Binding-site contacts:
Ligand atom C2 contacts residue ASN654 of chain 1.E at 2.4 Å.
Ligand atom C1 contacts residue ASN654 of chain 1.E at 1.4 Å.
Ligand atom N2 contacts residue ASN654 of chain 1.E at 2.8 Å (h-bond).
Ligand atom C4 contacts residue ASN654 of chain 1.E at 4.2 Å.
Ligand atom O5 contacts residue ASN654 of chain 1.E at 2.4 Å (h-bond).
Ligand atom O7 contacts residue ASN654 of chain 1.E at 3.0 Å (h-bond).
Ligand atom C5 contacts residue ASN654 of chain 1.E at 3.6 Å.
Ligand atom C8 contacts residue ASN654 of chain 1.E at 4.2 Å.
Ligand atom C3 contacts residue ASN654 of chain 1.E at 3.7 Å.
Ligand atom C7 contacts residue ASN654 of chain 1.E at 3.1 Å.

Sequence of chain 1.E:
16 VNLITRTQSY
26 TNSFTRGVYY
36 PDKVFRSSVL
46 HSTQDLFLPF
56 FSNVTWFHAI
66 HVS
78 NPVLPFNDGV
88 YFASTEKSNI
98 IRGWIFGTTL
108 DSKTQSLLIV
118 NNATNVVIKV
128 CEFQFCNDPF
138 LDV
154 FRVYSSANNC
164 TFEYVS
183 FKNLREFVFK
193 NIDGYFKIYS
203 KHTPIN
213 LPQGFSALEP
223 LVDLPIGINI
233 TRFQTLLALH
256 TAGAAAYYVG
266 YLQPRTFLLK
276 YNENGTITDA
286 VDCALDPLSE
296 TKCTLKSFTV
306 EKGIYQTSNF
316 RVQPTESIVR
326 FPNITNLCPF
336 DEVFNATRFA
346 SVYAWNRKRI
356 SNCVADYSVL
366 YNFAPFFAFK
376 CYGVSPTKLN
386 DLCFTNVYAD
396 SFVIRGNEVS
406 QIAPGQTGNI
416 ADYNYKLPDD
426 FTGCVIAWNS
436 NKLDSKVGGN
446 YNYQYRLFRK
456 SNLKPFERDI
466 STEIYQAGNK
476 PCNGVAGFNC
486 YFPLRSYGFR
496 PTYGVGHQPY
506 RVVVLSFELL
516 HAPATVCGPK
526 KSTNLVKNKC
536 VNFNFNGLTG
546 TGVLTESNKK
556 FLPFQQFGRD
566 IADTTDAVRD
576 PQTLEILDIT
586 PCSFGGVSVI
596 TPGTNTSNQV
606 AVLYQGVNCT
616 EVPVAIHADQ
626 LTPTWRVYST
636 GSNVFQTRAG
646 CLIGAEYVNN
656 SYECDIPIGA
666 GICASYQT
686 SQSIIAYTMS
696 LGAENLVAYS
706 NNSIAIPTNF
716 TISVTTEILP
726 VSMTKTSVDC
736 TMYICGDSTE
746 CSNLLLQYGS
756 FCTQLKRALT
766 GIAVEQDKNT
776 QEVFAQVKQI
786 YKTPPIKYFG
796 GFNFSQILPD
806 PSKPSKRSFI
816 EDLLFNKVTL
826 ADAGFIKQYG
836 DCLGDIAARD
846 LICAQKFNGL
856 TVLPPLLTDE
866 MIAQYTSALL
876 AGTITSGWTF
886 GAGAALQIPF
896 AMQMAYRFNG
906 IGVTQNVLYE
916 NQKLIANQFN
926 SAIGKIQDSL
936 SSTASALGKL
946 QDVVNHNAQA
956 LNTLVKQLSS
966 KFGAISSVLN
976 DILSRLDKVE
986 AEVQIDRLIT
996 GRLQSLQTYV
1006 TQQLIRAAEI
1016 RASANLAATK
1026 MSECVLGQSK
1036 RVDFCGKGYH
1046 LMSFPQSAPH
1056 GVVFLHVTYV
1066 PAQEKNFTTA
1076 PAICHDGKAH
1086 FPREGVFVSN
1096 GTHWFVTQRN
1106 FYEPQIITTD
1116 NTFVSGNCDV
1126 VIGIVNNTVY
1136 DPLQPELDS

This protein binds this small molecule.
Small molecule (SMILES): CC(=O)N[C@@H]1[C@@H](O)[C@H](O)[C@@H](CO)O[C@H]1O